This small molecule binds to this protein.
Small molecule (SMILES): CC(=O)N[C@@H]1[C@@H](O)[C@H](O)[C@@H](CO)O[C@H]1O

Binding-site contacts:
Ligand atom O7 contacts residue ASN200 of chain 1.A at 3.1 Å (h-bond).
Ligand atom C1 contacts residue ASP152 of chain 1.A at 4.2 Å.
Ligand atom C5 contacts residue ASN200 of chain 1.A at 3.7 Å.
Ligand atom C7 contacts residue ASN200 of chain 1.A at 3.2 Å.
Ligand atom O5 contacts residue ASP152 of chain 1.A at 4.0 Å.
Ligand atom O5 contacts residue ASN200 of chain 1.A at 2.4 Å (h-bond).
Ligand atom O7 contacts residue ASP152 of chain 1.A at 4.5 Å.
Ligand atom C8 contacts residue ASN200 of chain 1.A at 4.3 Å.
Ligand atom C3 contacts residue ASN200 of chain 1.A at 3.7 Å.
Ligand atom C4 contacts residue ASN200 of chain 1.A at 4.2 Å.
Ligand atom N2 contacts residue ASN200 of chain 1.A at 2.8 Å (h-bond).
Ligand atom C1 contacts residue ASN200 of chain 1.A at 1.4 Å.
Ligand atom C2 contacts residue ASN200 of chain 1.A at 2.4 Å.

Sequence of chain 1.A:
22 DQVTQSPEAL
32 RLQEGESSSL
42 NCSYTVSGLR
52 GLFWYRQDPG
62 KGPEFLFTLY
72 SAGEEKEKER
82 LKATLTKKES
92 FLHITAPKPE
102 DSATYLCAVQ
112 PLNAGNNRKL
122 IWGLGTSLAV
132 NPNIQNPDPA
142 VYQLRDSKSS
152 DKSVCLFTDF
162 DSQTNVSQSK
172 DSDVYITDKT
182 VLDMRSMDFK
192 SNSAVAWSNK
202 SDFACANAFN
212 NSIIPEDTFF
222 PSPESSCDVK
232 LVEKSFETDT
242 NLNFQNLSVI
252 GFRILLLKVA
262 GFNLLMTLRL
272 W